A small-molecule ligand and the protein it binds are described below.
Small molecule (SMILES): O=C(O)[C@@H]1O[C@H](O[C@H]2[C@@H](OS(=O)(=O)O)O[C@@H](O)[C@H](NS(=O)(=O)O)[C@H]2O)[C@@H](OS(=O)(=O)O)[C@H](O)[C@@H]1O

Sequence of chain 46.D:
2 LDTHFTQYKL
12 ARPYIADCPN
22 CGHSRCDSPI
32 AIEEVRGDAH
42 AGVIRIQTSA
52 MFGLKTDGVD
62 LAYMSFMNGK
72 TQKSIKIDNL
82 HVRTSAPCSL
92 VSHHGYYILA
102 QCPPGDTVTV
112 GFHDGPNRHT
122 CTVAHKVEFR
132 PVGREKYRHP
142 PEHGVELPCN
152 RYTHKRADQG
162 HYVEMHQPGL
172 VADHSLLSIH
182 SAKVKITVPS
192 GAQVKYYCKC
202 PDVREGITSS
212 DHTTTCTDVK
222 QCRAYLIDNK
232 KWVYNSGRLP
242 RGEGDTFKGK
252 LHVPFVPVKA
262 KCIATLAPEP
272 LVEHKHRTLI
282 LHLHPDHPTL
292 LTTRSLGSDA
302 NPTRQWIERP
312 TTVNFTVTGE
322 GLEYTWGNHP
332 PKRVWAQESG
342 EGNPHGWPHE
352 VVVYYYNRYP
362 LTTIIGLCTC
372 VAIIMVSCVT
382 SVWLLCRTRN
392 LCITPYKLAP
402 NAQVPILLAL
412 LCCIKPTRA

Binding-site contacts:
Ligand atom O6B contacts residue ARG157 of chain 46.D at 3.3 Å (salt-bridge).
Ligand atom O4 contacts residue LYS156 of chain 46.D at 3.5 Å.
Ligand atom C6 contacts residue HIS94 of chain 46.D at 3.9 Å.
Ligand atom OAF contacts residue THR4 of chain 46.D at 2.9 Å (h-bond).
Ligand atom C3 contacts residue ALA158 of chain 46.D at 4.0 Å (hydrophobic).
Ligand atom O6B contacts residue HIS155 of chain 46.D at 3.3 Å (h-bond).
Ligand atom O6A contacts residue SER93 of chain 46.D at 3.2 Å.
Ligand atom C2 contacts residue ALA158 of chain 46.D at 3.7 Å (hydrophobic).
Ligand atom OAH contacts residue THR4 of chain 46.D at 3.7 Å.
Ligand atom O5 contacts residue LYS156 of chain 46.D at 3.4 Å.
Ligand atom SAG contacts residue THR4 of chain 46.D at 3.9 Å.
Ligand atom O6A contacts residue HIS94 of chain 46.D at 3.2 Å (h-bond).
Ligand atom OAH contacts residue ASP3 of chain 46.D at 4.0 Å.
Ligand atom O5 contacts residue HIS155 of chain 46.D at 3.6 Å.
Ligand atom O4 contacts residue HIS155 of chain 46.D at 3.5 Å (h-bond).
Ligand atom O6A contacts residue HIS155 of chain 46.D at 3.8 Å.
Ligand atom O5B contacts residue LYS156 of chain 46.D at 3.3 Å.
Ligand atom SAG contacts residue ARG157 of chain 46.D at 3.6 Å (salt-bridge).
Ligand atom C6 contacts residue HIS155 of chain 46.D at 3.4 Å.
Ligand atom O4 contacts residue SER93 of chain 46.D at 3.0 Å (h-bond).
Ligand atom O6B contacts residue HIS94 of chain 46.D at 4.0 Å.
Ligand atom O6A contacts residue LEU62 of chain 46.D at 3.4 Å.
Ligand atom C4 contacts residue LYS156 of chain 46.D at 4.0 Å.
Ligand atom C6 contacts residue SER93 of chain 46.D at 4.0 Å.
Ligand atom O6B contacts residue LYS156 of chain 46.D at 3.3 Å.
Ligand atom C5 contacts residue HIS155 of chain 46.D at 4.0 Å.
Ligand atom OAH contacts residue ARG157 of chain 46.D at 3.1 Å (salt-bridge).
Ligand atom OBI contacts residue LYS156 of chain 46.D at 4.0 Å.
Ligand atom OAH contacts residue LEU2 of chain 46.D at 2.8 Å (h-bond).
Ligand atom C5 contacts residue LEU62 of chain 46.D at 3.8 Å (hydrophobic).
Ligand atom O3 contacts residue LYS156 of chain 46.D at 3.0 Å.
Ligand atom C3 contacts residue ARG157 of chain 46.D at 3.7 Å.
Ligand atom OAF contacts residue ARG157 of chain 46.D at 2.8 Å (salt-bridge).
Ligand atom O3 contacts residue ARG157 of chain 46.D at 3.3 Å (salt-bridge).
Ligand atom O6B contacts residue LEU62 of chain 46.D at 4.0 Å.
Ligand atom C6 contacts residue LEU62 of chain 46.D at 3.5 Å (hydrophobic).
Ligand atom OAF contacts residue ALA158 of chain 46.D at 3.3 Å.
Ligand atom O5 contacts residue ARG157 of chain 46.D at 3.8 Å.
Ligand atom O3 contacts residue ALA158 of chain 46.D at 3.0 Å (h-bond).
Ligand atom C3 contacts residue LYS156 of chain 46.D at 4.0 Å.